A small-molecule ligand and the protein it binds are described below.
Small molecule (SMILES): CC(=O)N[C@@H]1[C@@H](O)[C@H](O)[C@@H](CO)O[C@H]1O

Binding-site contacts:
Ligand atom C7 contacts residue LEU180 of chain 1.B at 3.6 Å (hydrophobic).
Ligand atom O5 contacts residue SER185 of chain 1.B at 3.5 Å.
Ligand atom C6 contacts residue SER185 of chain 1.B at 3.5 Å.
Ligand atom O7 contacts residue LEU180 of chain 1.B at 4.3 Å.
Ligand atom C2 contacts residue ASP184 of chain 1.B at 3.6 Å.
Ligand atom C5 contacts residue SER185 of chain 1.B at 3.9 Å.
Ligand atom C6 contacts residue ASN188 of chain 1.B at 3.1 Å.
Ligand atom C3 contacts residue ASP184 of chain 1.B at 4.3 Å.
Ligand atom C1 contacts residue ASN188 of chain 1.B at 1.4 Å.
Ligand atom C5 contacts residue ASP184 of chain 1.B at 4.5 Å.
Ligand atom C1 contacts residue LEU180 of chain 1.B at 4.0 Å (hydrophobic).
Ligand atom O5 contacts residue ASN188 of chain 1.B at 2.5 Å (h-bond).
Ligand atom C1 contacts residue ASP184 of chain 1.B at 3.2 Å.
Ligand atom N2 contacts residue ASN188 of chain 1.B at 3.6 Å (h-bond).
Ligand atom N2 contacts residue LEU180 of chain 1.B at 3.4 Å.
Ligand atom C8 contacts residue LEU180 of chain 1.B at 3.7 Å (hydrophobic).
Ligand atom N2 contacts residue ASP184 of chain 1.B at 3.0 Å (salt-bridge).
Ligand atom C5 contacts residue ASN188 of chain 1.B at 3.0 Å.
Ligand atom O6 contacts residue ASN188 of chain 1.B at 3.6 Å (h-bond).
Ligand atom C2 contacts residue ASN188 of chain 1.B at 2.4 Å.
Ligand atom O3 contacts residue ASN188 of chain 1.B at 4.3 Å.
Ligand atom C4 contacts residue ASN188 of chain 1.B at 3.2 Å.
Ligand atom C7 contacts residue ASP184 of chain 1.B at 4.1 Å.
Ligand atom C2 contacts residue LEU180 of chain 1.B at 4.1 Å (hydrophobic).
Ligand atom C8 contacts residue ASP184 of chain 1.B at 4.2 Å.
Ligand atom C3 contacts residue ASN188 of chain 1.B at 3.4 Å.
Ligand atom O5 contacts residue ASP184 of chain 1.B at 3.2 Å (salt-bridge).

Sequence of chain 1.B:
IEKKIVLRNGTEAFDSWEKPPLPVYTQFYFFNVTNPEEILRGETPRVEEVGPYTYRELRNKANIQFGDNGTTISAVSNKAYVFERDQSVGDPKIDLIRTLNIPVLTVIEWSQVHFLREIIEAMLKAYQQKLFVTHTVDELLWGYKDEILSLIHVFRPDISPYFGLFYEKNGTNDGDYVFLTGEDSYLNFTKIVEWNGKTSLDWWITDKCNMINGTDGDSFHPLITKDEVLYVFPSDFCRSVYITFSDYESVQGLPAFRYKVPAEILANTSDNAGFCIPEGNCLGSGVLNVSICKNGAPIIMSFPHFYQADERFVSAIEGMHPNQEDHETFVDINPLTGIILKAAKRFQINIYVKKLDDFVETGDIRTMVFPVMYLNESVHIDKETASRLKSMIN